Sequence of chain 1.B:
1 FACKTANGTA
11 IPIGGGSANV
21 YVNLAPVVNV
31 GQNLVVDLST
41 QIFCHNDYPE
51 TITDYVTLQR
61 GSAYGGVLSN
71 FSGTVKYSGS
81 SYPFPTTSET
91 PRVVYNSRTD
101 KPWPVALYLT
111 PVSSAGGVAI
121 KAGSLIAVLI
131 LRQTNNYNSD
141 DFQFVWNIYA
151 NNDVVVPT

Binding-site contacts:
Ligand atom O4 contacts residue GLN133 of chain 1.B at 3.8 Å.
Ligand atom O3 contacts residue GLN133 of chain 1.B at 3.0 Å (h-bond).
Ligand atom O2 contacts residue ILE13 of chain 1.B at 3.4 Å.
Ligand atom C2 contacts residue ASP140 of chain 1.B at 3.9 Å.
Ligand atom C5 contacts residue PHE1 of chain 1.B at 3.5 Å (hydrophobic).
Ligand atom C4 contacts residue ASP54 of chain 1.B at 3.5 Å.
Ligand atom C3 contacts residue ASP140 of chain 1.B at 3.2 Å.
Ligand atom C2 contacts residue ILE13 of chain 1.B at 3.6 Å (hydrophobic).
Ligand atom O4 contacts residue ASP54 of chain 1.B at 2.8 Å (salt-bridge).
Ligand atom C2 contacts residue PHE1 of chain 1.B at 3.5 Å (hydrophobic).
Ligand atom O6 contacts residue TYR48 of chain 1.B at 3.8 Å.
Ligand atom O3 contacts residue PHE142 of chain 1.B at 3.6 Å.
Ligand atom C6 contacts residue ILE52 of chain 1.B at 3.9 Å (hydrophobic).
Ligand atom O5 contacts residue PHE1 of chain 1.B at 2.9 Å (h-bond).
Ligand atom O6 contacts residue TYR48 of chain 1.B at 3.9 Å.
Ligand atom C6 contacts residue PHE1 of chain 1.B at 3.6 Å (hydrophobic).
Ligand atom C4 contacts residue ASN135 of chain 1.B at 3.9 Å.
Ligand atom O6 contacts residue PHE1 of chain 1.B at 2.6 Å (h-bond).
Ligand atom O5 contacts residue ILE52 of chain 1.B at 3.6 Å.
Ligand atom O3 contacts residue ASN135 of chain 1.B at 3.6 Å (h-bond).
Ligand atom C3 contacts residue ASN135 of chain 1.B at 3.9 Å.
Ligand atom O4 contacts residue ILE52 of chain 1.B at 3.5 Å.
Ligand atom O6 contacts residue ILE52 of chain 1.B at 3.9 Å.
Ligand atom O6 contacts residue TYR137 of chain 1.B at 3.9 Å.
Ligand atom C6 contacts residue TYR48 of chain 1.B at 3.7 Å (hydrophobic).
Ligand atom C4 contacts residue GLN133 of chain 1.B at 3.7 Å.
Ligand atom O2 contacts residue PHE1 of chain 1.B at 2.5 Å (h-bond).
Ligand atom C6 contacts residue ASP54 of chain 1.B at 3.3 Å.
Ligand atom C1 contacts residue PHE1 of chain 1.B at 3.5 Å (hydrophobic).
Ligand atom C6 contacts residue ASP47 of chain 1.B at 3.7 Å.
Ligand atom O5 contacts residue ASP47 of chain 1.B at 3.8 Å.
Ligand atom C6 contacts residue TYR137 of chain 1.B at 3.5 Å (hydrophobic).
Ligand atom C6 contacts residue ASN46 of chain 1.B at 3.2 Å.
Ligand atom C4 contacts residue PHE1 of chain 1.B at 3.6 Å (hydrophobic).
Ligand atom O6 contacts residue ASP54 of chain 1.B at 2.7 Å (salt-bridge).
Ligand atom O3 contacts residue ASP140 of chain 1.B at 2.8 Å (salt-bridge).
Ligand atom C7 contacts residue TYR48 of chain 1.B at 3.8 Å (hydrophobic).
Ligand atom O6 contacts residue ASP47 of chain 1.B at 2.8 Å (salt-bridge).
Ligand atom O4 contacts residue ASN135 of chain 1.B at 2.8 Å (h-bond).
Ligand atom O6 contacts residue ASN46 of chain 1.B at 3.1 Å (h-bond).

A small-molecule ligand and the protein it binds are described below.
Small molecule (SMILES): CO[C@H]1O[C@H](CO)[C@@H](O)[C@H](O)[C@@H]1O[C@H]1O[C@H](CO)[C@@H](O)[C@H](O)[C@@H]1O